Binding-site contacts:
Ligand atom C33 contacts residue TYR130 of chain 1.C at 3.4 Å (hydrophobic).
Ligand atom C22 contacts residue SER93 of chain 1.C at 3.8 Å.
Ligand atom C17 contacts residue MET89 of chain 1.C at 3.8 Å (hydrophobic).
Ligand atom F18 contacts residue ILE30 of chain 1.C at 3.3 Å.
Ligand atom O12 contacts residue MET51 of chain 1.C at 3.6 Å.
Ligand atom C28 contacts residue LEU48 of chain 1.C at 3.6 Å (hydrophobic).
Ligand atom C33 contacts residue MET126 of chain 1.C at 3.8 Å (hydrophobic).
Ligand atom N7 contacts residue TYR130 of chain 1.C at 2.9 Å (h-bond).
Ligand atom C6 contacts residue SER93 of chain 1.C at 3.5 Å.
Ligand atom C1 contacts residue ILE96 of chain 1.C at 3.9 Å (hydrophobic).
Ligand atom C31 contacts residue PHE90 of chain 1.C at 3.7 Å (hydrophobic).
Ligand atom C26 contacts residue ILE113 of chain 1.C at 3.8 Å (hydrophobic).
Ligand atom C3 contacts residue ILE34 of chain 1.C at 3.5 Å (hydrophobic).
Ligand atom C32 contacts residue TRP215 of chain 1.C at 3.5 Å (hydrophobic).
Ligand atom CL35 contacts residue MET211 of chain 1.C at 3.6 Å.
Ligand atom C28 contacts residue MET89 of chain 1.C at 3.8 Å (hydrophobic).
Ligand atom C6 contacts residue ILE113 of chain 1.C at 3.6 Å (hydrophobic).
Ligand atom C23 contacts residue ASN44 of chain 1.C at 3.5 Å.
Ligand atom C14 contacts residue LEU48 of chain 1.C at 3.6 Å (hydrophobic).
Ligand atom C5 contacts residue ILE113 of chain 1.C at 3.7 Å (hydrophobic).
Ligand atom C16 contacts residue MET89 of chain 1.C at 3.6 Å (hydrophobic).
Ligand atom C19 contacts residue HIS55 of chain 1.C at 3.5 Å.
Ligand atom C20 contacts residue ILE96 of chain 1.C at 3.6 Å (hydrophobic).
Ligand atom F18 contacts residue ILE34 of chain 1.C at 3.4 Å.
Ligand atom C9 contacts residue TYR130 of chain 1.C at 3.5 Å (hydrophobic).
Ligand atom C2 contacts residue ILE96 of chain 1.C at 3.9 Å (hydrophobic).
Ligand atom C21 contacts residue ILE96 of chain 1.C at 3.8 Å (hydrophobic).
Ligand atom N7 contacts residue SER93 of chain 1.C at 3.7 Å.
Ligand atom CL35 contacts residue LEU212 of chain 1.C at 3.7 Å.
Ligand atom C21 contacts residue SER93 of chain 1.C at 3.4 Å.
Ligand atom C2 contacts residue ILE34 of chain 1.C at 3.8 Å (hydrophobic).
Ligand atom C17 contacts residue MET51 of chain 1.C at 3.5 Å (hydrophobic).
Ligand atom F18 contacts residue ILE96 of chain 1.C at 3.3 Å.
Ligand atom C31 contacts residue MET89 of chain 1.C at 3.6 Å (hydrophobic).
Ligand atom C36 contacts residue ILE118 of chain 1.C at 3.6 Å (hydrophobic).
Ligand atom C36 contacts residue TRP215 of chain 1.C at 3.7 Å (hydrophobic).
Ligand atom N13 contacts residue SER93 of chain 1.C at 3.5 Å (h-bond).
Ligand atom C24 contacts residue ASN44 of chain 1.C at 3.7 Å.
Ligand atom C17 contacts residue HIS55 of chain 1.C at 3.7 Å.
Ligand atom C24 contacts residue SER116 of chain 1.C at 3.7 Å.

The small molecule below binds the protein below.
Small molecule (SMILES): Cc1cc(Cl)ccc1OCc1nc2ccc(F)cc2n1[C@H](C(=O)NC1CCCCC1)C1CCCCC1

Sequence of chain 1.C:
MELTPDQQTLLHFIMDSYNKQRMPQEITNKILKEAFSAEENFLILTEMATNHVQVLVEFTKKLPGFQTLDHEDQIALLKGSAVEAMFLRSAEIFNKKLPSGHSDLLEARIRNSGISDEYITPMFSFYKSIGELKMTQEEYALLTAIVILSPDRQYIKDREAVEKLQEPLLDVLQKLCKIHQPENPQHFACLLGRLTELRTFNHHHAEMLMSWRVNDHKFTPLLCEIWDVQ